Sequence of chain 1.P:
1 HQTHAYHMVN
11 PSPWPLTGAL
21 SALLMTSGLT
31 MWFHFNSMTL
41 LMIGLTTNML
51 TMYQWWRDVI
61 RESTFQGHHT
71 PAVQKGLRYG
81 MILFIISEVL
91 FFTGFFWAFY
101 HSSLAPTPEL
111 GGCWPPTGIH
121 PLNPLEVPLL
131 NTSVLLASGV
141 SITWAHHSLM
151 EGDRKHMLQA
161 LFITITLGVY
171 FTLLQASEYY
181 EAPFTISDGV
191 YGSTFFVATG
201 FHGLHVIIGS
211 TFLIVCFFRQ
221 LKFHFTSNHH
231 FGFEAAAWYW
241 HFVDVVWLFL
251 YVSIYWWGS

Sequence of chain 1.W:
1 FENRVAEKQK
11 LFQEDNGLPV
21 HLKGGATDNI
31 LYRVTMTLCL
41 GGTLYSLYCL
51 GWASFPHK

This protein binds this small molecule.
Small molecule (SMILES): CCCCCCCCCCO[C@@H]1O[C@H](CO)[C@@H](O[C@H]2O[C@H](CO)[C@@H](O)[C@H](O)[C@H]2O)[C@H](O)[C@H]1O

Binding-site contacts:
Ligand atom O6 contacts residue LYS58 of chain 1.W at 3.7 Å.
Ligand atom C25 contacts residue PHE35 of chain 1.P at 3.5 Å (hydrophobic).
Ligand atom C1 contacts residue TYR45 of chain 1.W at 4.2 Å (hydrophobic).
Ligand atom C19 contacts residue PHE35 of chain 1.P at 3.4 Å (hydrophobic).
Ligand atom C25 contacts residue THR30 of chain 1.P at 4.0 Å.
Ligand atom O3 contacts residue DMU1 of chain 1.ZE at 3.2 Å.
Ligand atom C18 contacts residue CYS49 of chain 1.W at 3.8 Å (hydrophobic).
Ligand atom C19 contacts residue CYS49 of chain 1.W at 3.8 Å (hydrophobic).
Ligand atom C4 contacts residue TRP52 of chain 1.W at 3.6 Å (hydrophobic).
Ligand atom C11 contacts residue TRP52 of chain 1.W at 4.0 Å (hydrophobic).
Ligand atom O61 contacts residue DMU1 of chain 1.ZE at 4.2 Å.
Ligand atom O7 contacts residue TRP52 of chain 1.W at 4.0 Å.
Ligand atom C37 contacts residue SER46 of chain 1.W at 3.6 Å.
Ligand atom C5 contacts residue DMU1 of chain 1.ZE at 3.6 Å.
Ligand atom C34 contacts residue LEU145 of chain 1.N at 3.9 Å (hydrophobic).
Ligand atom C6 contacts residue TRP52 of chain 1.W at 3.9 Å (hydrophobic).
Ligand atom O49 contacts residue TYR45 of chain 1.W at 3.7 Å.
Ligand atom O5 contacts residue TRP52 of chain 1.W at 3.8 Å.
Ligand atom O49 contacts residue TYR48 of chain 1.W at 3.5 Å.
Ligand atom C22 contacts residue PHE35 of chain 1.P at 3.7 Å (hydrophobic).
Ligand atom O49 contacts residue CYS49 of chain 1.W at 3.5 Å (h-bond).
Ligand atom O1 contacts residue DMU1 of chain 1.ZE at 3.8 Å.
Ligand atom C43 contacts residue LEU110 of chain 1.N at 3.5 Å (hydrophobic).
Ligand atom C43 contacts residue SER46 of chain 1.W at 3.8 Å.
Ligand atom C10 contacts residue DMU1 of chain 1.ZE at 3.5 Å.
Ligand atom C18 contacts residue PHE35 of chain 1.P at 3.7 Å (hydrophobic).
Ligand atom C37 contacts residue SER27 of chain 1.P at 3.7 Å.
Ligand atom C40 contacts residue LEU50 of chain 1.W at 4.0 Å (hydrophobic).
Ligand atom O61 contacts residue PHE35 of chain 1.P at 2.8 Å (h-bond).
Ligand atom C18 contacts residue MET31 of chain 1.P at 4.1 Å (hydrophobic).
Ligand atom C22 contacts residue CYS49 of chain 1.W at 3.6 Å (hydrophobic).
Ligand atom C57 contacts residue PHE35 of chain 1.P at 3.9 Å (hydrophobic).
Ligand atom C40 contacts residue ALA114 of chain 1.N at 3.9 Å (hydrophobic).
Ligand atom O5 contacts residue PHE35 of chain 1.P at 3.9 Å.
Ligand atom C57 contacts residue TRP52 of chain 1.W at 3.6 Å (hydrophobic).
Ligand atom C19 contacts residue MET31 of chain 1.P at 3.3 Å (hydrophobic).
Ligand atom C9 contacts residue TRP52 of chain 1.W at 4.0 Å (hydrophobic).
Ligand atom O16 contacts residue MET31 of chain 1.P at 3.7 Å.
Ligand atom O16 contacts residue CYS49 of chain 1.W at 3.4 Å (h-bond).
Ligand atom C28 contacts residue THR30 of chain 1.P at 4.0 Å.

Sequence of chain 1.N:
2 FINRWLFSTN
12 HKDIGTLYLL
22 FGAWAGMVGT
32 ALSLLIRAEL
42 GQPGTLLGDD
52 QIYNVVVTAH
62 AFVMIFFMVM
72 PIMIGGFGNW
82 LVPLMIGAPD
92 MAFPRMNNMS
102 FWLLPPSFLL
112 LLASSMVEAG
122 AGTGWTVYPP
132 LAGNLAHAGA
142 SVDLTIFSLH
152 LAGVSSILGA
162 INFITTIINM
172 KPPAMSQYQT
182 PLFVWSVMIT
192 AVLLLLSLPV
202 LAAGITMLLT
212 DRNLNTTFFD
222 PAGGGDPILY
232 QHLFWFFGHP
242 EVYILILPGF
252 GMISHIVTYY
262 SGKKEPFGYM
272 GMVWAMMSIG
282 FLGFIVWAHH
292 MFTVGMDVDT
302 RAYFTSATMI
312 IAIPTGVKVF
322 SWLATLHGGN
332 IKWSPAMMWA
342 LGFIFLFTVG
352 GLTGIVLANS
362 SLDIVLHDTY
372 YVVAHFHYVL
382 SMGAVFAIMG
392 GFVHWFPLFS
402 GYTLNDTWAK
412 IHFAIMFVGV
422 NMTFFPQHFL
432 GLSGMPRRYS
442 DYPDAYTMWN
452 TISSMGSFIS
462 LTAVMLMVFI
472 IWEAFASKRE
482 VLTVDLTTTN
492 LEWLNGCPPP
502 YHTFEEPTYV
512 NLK